Sequence of chain 1.B:
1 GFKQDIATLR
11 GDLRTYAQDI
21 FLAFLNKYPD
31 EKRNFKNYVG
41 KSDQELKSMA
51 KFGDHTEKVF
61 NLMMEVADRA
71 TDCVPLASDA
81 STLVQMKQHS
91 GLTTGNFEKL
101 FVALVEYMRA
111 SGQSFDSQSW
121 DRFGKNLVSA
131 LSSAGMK

A protein and the small-molecule ligand that binds it are described below.
Small molecule (SMILES): O=[N+]([O-])c1ccc(O)cc1

Binding-site contacts:
Ligand atom O2 contacts residue VAL59 of chain 1.B at 3.7 Å.
Ligand atom OH contacts residue MNR1 of chain 1.M at 2.5 Å (h-bond).
Ligand atom C5 contacts residue PHE35 of chain 1.B at 3.3 Å (hydrophobic).
Ligand atom C2 contacts residue VAL59 of chain 1.B at 3.8 Å (hydrophobic).
Ligand atom C3 contacts residue HIS55 of chain 1.B at 4.2 Å.
Ligand atom C1 contacts residue PHE21 of chain 1.B at 3.5 Å (hydrophobic).
Ligand atom C6 contacts residue VAL59 of chain 1.B at 3.6 Å (hydrophobic).
Ligand atom OH contacts residue HIS55 of chain 1.B at 3.3 Å.
Ligand atom C6 contacts residue PHE21 of chain 1.B at 4.2 Å (hydrophobic).
Ligand atom O2 contacts residue PHE21 of chain 1.B at 3.1 Å.
Ligand atom OH contacts residue PHE35 of chain 1.B at 4.4 Å.
Ligand atom O3 contacts residue MNR1 of chain 1.M at 3.2 Å.
Ligand atom C3 contacts residue PHE21 of chain 1.B at 3.6 Å (hydrophobic).
Ligand atom O3 contacts residue PHE21 of chain 1.B at 3.8 Å.
Ligand atom C2 contacts residue PHE21 of chain 1.B at 3.5 Å (hydrophobic).
Ligand atom C5 contacts residue VAL59 of chain 1.B at 3.8 Å (hydrophobic).
Ligand atom C3 contacts residue VAL59 of chain 1.B at 4.0 Å (hydrophobic).
Ligand atom C4 contacts residue TYR38 of chain 1.B at 4.1 Å (hydrophobic).
Ligand atom C2 contacts residue THR56 of chain 1.B at 3.8 Å.
Ligand atom C4 contacts residue PHE35 of chain 1.B at 4.0 Å (hydrophobic).
Ligand atom C4 contacts residue VAL59 of chain 1.B at 4.0 Å (hydrophobic).
Ligand atom C6 contacts residue MNR1 of chain 1.M at 3.7 Å.
Ligand atom C3 contacts residue THR56 of chain 1.B at 3.4 Å.
Ligand atom N1 contacts residue LEU100 of chain 1.B at 4.4 Å.
Ligand atom N1 contacts residue VAL59 of chain 1.B at 3.7 Å.
Ligand atom N1 contacts residue PHE21 of chain 1.B at 3.4 Å.
Ligand atom OH contacts residue TYR38 of chain 1.B at 3.1 Å (h-bond).
Ligand atom C1 contacts residue PHE35 of chain 1.B at 4.3 Å (hydrophobic).
Ligand atom O3 contacts residue PHE35 of chain 1.B at 4.4 Å.
Ligand atom O2 contacts residue PHE60 of chain 1.B at 3.6 Å.
Ligand atom N1 contacts residue MNR1 of chain 1.M at 4.2 Å.
Ligand atom O3 contacts residue LEU100 of chain 1.B at 3.9 Å.
Ligand atom O2 contacts residue LEU100 of chain 1.B at 4.0 Å.
Ligand atom C1 contacts residue VAL59 of chain 1.B at 3.6 Å (hydrophobic).
Ligand atom C4 contacts residue MNR1 of chain 1.M at 3.4 Å.
Ligand atom O3 contacts residue VAL59 of chain 1.B at 4.2 Å.
Ligand atom C4 contacts residue HIS55 of chain 1.B at 4.1 Å.
Ligand atom C5 contacts residue MNR1 of chain 1.M at 3.4 Å.
Ligand atom C4 contacts residue PHE21 of chain 1.B at 4.3 Å (hydrophobic).
Ligand atom C6 contacts residue PHE35 of chain 1.B at 3.6 Å (hydrophobic).